This small molecule binds to this protein.
Small molecule (SMILES): CC(=O)N[C@H]1[C@H](O[C@H]2[C@H](O)[C@@H](NC(C)=O)CO[C@@H]2CO)O[C@H](CO)[C@@H](O)[C@@H]1O

Sequence of chain 1.B:
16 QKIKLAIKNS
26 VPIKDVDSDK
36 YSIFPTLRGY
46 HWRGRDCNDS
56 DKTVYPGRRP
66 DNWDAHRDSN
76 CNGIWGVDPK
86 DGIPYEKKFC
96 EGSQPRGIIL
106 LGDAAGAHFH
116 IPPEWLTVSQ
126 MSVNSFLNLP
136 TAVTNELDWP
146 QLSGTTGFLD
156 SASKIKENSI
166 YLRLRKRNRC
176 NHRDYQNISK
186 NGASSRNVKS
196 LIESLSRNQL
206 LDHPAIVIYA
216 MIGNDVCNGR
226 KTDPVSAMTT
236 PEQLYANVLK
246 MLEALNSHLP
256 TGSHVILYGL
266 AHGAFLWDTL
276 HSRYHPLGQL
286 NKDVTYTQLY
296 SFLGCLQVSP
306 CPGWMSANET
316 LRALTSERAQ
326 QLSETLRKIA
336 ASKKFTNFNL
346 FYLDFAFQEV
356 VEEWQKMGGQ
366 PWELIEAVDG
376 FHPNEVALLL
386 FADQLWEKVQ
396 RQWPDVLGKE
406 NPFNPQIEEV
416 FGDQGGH

Binding-site contacts:
Ligand atom C1 contacts residue ASN53 of chain 1.B at 1.4 Å.
Ligand atom O6 contacts residue ASP56 of chain 1.B at 3.3 Å (salt-bridge).
Ligand atom O7 contacts residue ASN53 of chain 1.B at 3.7 Å.
Ligand atom C6 contacts residue ARG72 of chain 1.B at 4.3 Å.
Ligand atom N2 contacts residue ASN53 of chain 1.B at 2.6 Å (h-bond).
Ligand atom O5 contacts residue ASN53 of chain 1.B at 2.5 Å (h-bond).
Ligand atom C4 contacts residue ASN53 of chain 1.B at 4.3 Å.
Ligand atom C3 contacts residue ASN53 of chain 1.B at 3.7 Å.
Ligand atom C5 contacts residue ASN53 of chain 1.B at 3.7 Å.
Ligand atom C7 contacts residue CYS52 of chain 1.B at 4.4 Å (hydrophobic).
Ligand atom C2 contacts residue ASN53 of chain 1.B at 2.3 Å.
Ligand atom C1 contacts residue ARG72 of chain 1.B at 4.3 Å.
Ligand atom C8 contacts residue ASN53 of chain 1.B at 4.2 Å.
Ligand atom O6 contacts residue ARG72 of chain 1.B at 3.6 Å.
Ligand atom C1 contacts residue ASP56 of chain 1.B at 4.3 Å.
Ligand atom C8 contacts residue CYS52 of chain 1.B at 3.8 Å (hydrophobic).
Ligand atom C7 contacts residue ASN53 of chain 1.B at 3.3 Å.
Ligand atom O5 contacts residue ASP56 of chain 1.B at 4.1 Å.
Ligand atom O5 contacts residue ARG72 of chain 1.B at 3.5 Å (salt-bridge).